Sequence of chain 17.C:
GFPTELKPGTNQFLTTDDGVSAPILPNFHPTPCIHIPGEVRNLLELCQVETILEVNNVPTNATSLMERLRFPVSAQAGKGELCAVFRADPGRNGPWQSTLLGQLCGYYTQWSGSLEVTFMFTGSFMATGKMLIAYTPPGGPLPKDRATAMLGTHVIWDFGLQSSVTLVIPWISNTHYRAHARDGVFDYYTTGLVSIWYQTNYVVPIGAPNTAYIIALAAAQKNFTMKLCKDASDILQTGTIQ

The small molecule below binds the protein below.
Small molecule (SMILES): CCO/N=C/c1ccc(OCC[C@@H](C)CCN2CCN(c3ccncc3)C2=O)cc1

Sequence of chain 16.A:
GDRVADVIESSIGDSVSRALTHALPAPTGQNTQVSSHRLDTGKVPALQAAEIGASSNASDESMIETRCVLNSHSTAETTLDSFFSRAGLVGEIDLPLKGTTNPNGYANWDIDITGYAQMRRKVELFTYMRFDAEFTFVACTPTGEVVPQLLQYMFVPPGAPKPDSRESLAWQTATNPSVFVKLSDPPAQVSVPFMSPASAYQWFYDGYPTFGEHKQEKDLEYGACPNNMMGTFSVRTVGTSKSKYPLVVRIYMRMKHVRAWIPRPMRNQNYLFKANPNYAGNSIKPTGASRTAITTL

Sequence of chain 16.C:
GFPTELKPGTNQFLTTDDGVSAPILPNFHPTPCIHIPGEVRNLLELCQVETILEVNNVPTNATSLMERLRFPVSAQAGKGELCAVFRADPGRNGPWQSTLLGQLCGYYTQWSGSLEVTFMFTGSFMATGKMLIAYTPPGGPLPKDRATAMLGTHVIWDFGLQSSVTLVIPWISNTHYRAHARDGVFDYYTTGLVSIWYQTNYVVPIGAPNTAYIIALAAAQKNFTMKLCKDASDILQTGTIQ

Binding-site contacts:
Ligand atom CAS contacts residue ASN228 of chain 16.A at 3.8 Å.
Ligand atom CAE contacts residue ASN228 of chain 16.A at 3.4 Å.
Ligand atom CAG contacts residue GLN202 of chain 16.A at 3.4 Å.
Ligand atom CAG contacts residue ASN228 of chain 16.A at 3.2 Å.
Ligand atom NAT contacts residue PHE155 of chain 16.A at 3.9 Å.
Ligand atom CAM contacts residue PRO177 of chain 16.A at 3.7 Å (hydrophobic).
Ligand atom CAA contacts residue PRO177 of chain 16.A at 3.2 Å (hydrophobic).
Ligand atom OAW contacts residue MET195 of chain 16.A at 3.2 Å.
Ligand atom CAA contacts residue VAL179 of chain 16.A at 3.4 Å (hydrophobic).
Ligand atom CAA contacts residue TYR153 of chain 16.A at 3.9 Å (hydrophobic).
Ligand atom CAH contacts residue THR114 of chain 16.A at 3.8 Å.
Ligand atom CAE contacts residue GLN202 of chain 16.A at 3.4 Å.
Ligand atom CAD contacts residue PHE137 of chain 16.A at 3.8 Å (hydrophobic).
Ligand atom OAC contacts residue ASP112 of chain 16.A at 3.7 Å.
Ligand atom NBD contacts residue ASN228 of chain 16.A at 3.9 Å.
Ligand atom CAF contacts residue THR114 of chain 16.A at 3.6 Å.
Ligand atom CAM contacts residue PHE155 of chain 16.A at 3.8 Å (hydrophobic).
Ligand atom CAF contacts residue ASP112 of chain 16.A at 3.6 Å.
Ligand atom NBC contacts residue TRP203 of chain 16.A at 3.8 Å.
Ligand atom CAA contacts residue SER178 of chain 16.A at 3.5 Å.
Ligand atom CBA contacts residue ASN228 of chain 16.A at 3.7 Å.
Ligand atom CBA contacts residue TRP203 of chain 16.A at 3.5 Å (hydrophobic).
Ligand atom CAJ contacts residue PHE155 of chain 16.A at 3.7 Å (hydrophobic).
Ligand atom CAG contacts residue TRP203 of chain 16.A at 3.7 Å (hydrophobic).
Ligand atom CAN contacts residue PHE135 of chain 16.A at 3.7 Å (hydrophobic).
Ligand atom CAO contacts residue ILE111 of chain 16.A at 3.8 Å (hydrophobic).
Ligand atom OAC contacts residue TRP203 of chain 16.A at 3.9 Å.
Ligand atom CAN contacts residue ILE111 of chain 16.A at 3.6 Å (hydrophobic).
Ligand atom NBD contacts residue TRP203 of chain 16.A at 3.2 Å.
Ligand atom CAX contacts residue TRP203 of chain 16.A at 3.5 Å (hydrophobic).
Ligand atom CAL contacts residue PHE155 of chain 16.A at 3.7 Å (hydrophobic).
Ligand atom CAK contacts residue PHE135 of chain 16.A at 3.7 Å (hydrophobic).
Ligand atom CAJ contacts residue ILE24 of chain 16.C at 3.9 Å (hydrophobic).
Ligand atom CAS contacts residue TRP203 of chain 16.A at 3.4 Å (hydrophobic).
Ligand atom CAI contacts residue VAL192 of chain 16.A at 3.8 Å (hydrophobic).
Ligand atom OAC contacts residue ILE113 of chain 16.A at 3.3 Å (h-bond).
Ligand atom CAI contacts residue PHE135 of chain 16.A at 3.7 Å (hydrophobic).
Ligand atom CAS contacts residue TYR201 of chain 16.A at 3.6 Å (hydrophobic).
Ligand atom CAR contacts residue TYR201 of chain 16.A at 3.4 Å (hydrophobic).
Ligand atom CAH contacts residue ASP112 of chain 16.A at 3.4 Å.